The small molecule below binds the protein below.
Small molecule (SMILES): O=C(O)[C@@H]1CCCN1

Binding-site contacts:
Ligand atom CB contacts residue PHE119 of chain 2.H at 4.0 Å (hydrophobic).
Ligand atom OXT contacts residue TRP120 of chain 2.H at 2.3 Å (h-bond).
Ligand atom CG contacts residue PHE119 of chain 2.H at 3.7 Å (hydrophobic).
Ligand atom OXT contacts residue PHE119 of chain 2.H at 4.4 Å.
Ligand atom CB contacts residue AKG1 of chain 2.DA at 4.2 Å.
Ligand atom CD contacts residue AKG1 of chain 2.DA at 4.4 Å.
Ligand atom O contacts residue TRP120 of chain 2.H at 4.4 Å.
Ligand atom CG contacts residue FE1 of chain 2.EA at 4.4 Å.
Ligand atom C contacts residue ARG246 of chain 2.H at 3.6 Å.
Ligand atom CB contacts residue ASP116 of chain 2.H at 3.6 Å.
Ligand atom CA contacts residue TRP120 of chain 2.H at 3.9 Å (hydrophobic).
Ligand atom CB contacts residue TRP120 of chain 2.H at 3.4 Å (hydrophobic).
Ligand atom OXT contacts residue ARG246 of chain 2.H at 3.2 Å (salt-bridge).
Ligand atom CD contacts residue PHE119 of chain 2.H at 4.0 Å (hydrophobic).
Ligand atom CG contacts residue AKG1 of chain 2.DA at 4.2 Å.
Ligand atom C contacts residue TRP120 of chain 2.H at 3.4 Å (hydrophobic).
Ligand atom CA contacts residue AKG1 of chain 2.DA at 3.6 Å.
Ligand atom N contacts residue PHE119 of chain 2.H at 4.5 Å.
Ligand atom O contacts residue PHE119 of chain 2.H at 4.1 Å.
Ligand atom OXT contacts residue GLN97 of chain 2.H at 3.8 Å.
Ligand atom C contacts residue PHE119 of chain 2.H at 4.2 Å (hydrophobic).
Ligand atom C contacts residue GLN97 of chain 2.H at 4.1 Å.
Ligand atom O contacts residue ARG246 of chain 2.H at 3.1 Å (salt-bridge).
Ligand atom N contacts residue AKG1 of chain 2.DA at 3.9 Å.
Ligand atom CG contacts residue ASP116 of chain 2.H at 3.3 Å.
Ligand atom O contacts residue GLN97 of chain 2.H at 4.2 Å.

Sequence of chain 2.H:
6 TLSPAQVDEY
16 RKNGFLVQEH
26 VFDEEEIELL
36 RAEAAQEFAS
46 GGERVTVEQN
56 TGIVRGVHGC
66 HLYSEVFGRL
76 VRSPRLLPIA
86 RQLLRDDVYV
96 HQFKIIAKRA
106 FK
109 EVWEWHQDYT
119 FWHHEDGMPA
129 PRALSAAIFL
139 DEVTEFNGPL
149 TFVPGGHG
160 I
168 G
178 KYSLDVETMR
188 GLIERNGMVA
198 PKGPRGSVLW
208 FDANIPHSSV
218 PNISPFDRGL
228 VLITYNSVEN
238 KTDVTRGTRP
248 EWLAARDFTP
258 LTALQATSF